Sequence of chain 1.D:
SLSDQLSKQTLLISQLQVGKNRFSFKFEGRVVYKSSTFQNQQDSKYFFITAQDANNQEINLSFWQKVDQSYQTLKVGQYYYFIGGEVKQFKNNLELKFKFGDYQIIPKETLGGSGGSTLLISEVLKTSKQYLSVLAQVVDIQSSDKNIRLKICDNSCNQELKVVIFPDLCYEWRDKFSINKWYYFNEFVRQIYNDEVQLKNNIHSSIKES

This protein binds this small molecule.
Small molecule (SMILES): Cc1cn([C@H]2C[C@H](O)[C@@H](CO[P](=O)(O)O[C@H]3C[C@H](n4cnc5c(=O)nc(N)[nH]c54)O[C@@H]3CO[P](=O)(O)O[C@H]3C[C@H](n4cnc5c(=O)nc(N)[nH]c54)O[C@@H]3CO[P](=O)(O)O[C@H]3C[C@H](n4cnc5c(=O)nc(N)[nH]c54)O[C@@H]3CO)O2)c(=O)[nH]c1=O

Binding-site contacts:
Ligand atom N2 contacts residue ASN61 of chain 1.D at 3.7 Å.
Ligand atom N1 contacts residue TRP65 of chain 1.D at 3.6 Å.
Ligand atom C2 contacts residue GLU96 of chain 1.D at 3.6 Å.
Ligand atom C7 contacts residue TYR47 of chain 1.D at 3.6 Å (hydrophobic).
Ligand atom N3 contacts residue PHE49 of chain 1.D at 3.5 Å.
Ligand atom O4' contacts residue PHE49 of chain 1.D at 3.7 Å.
Ligand atom C2 contacts residue TRP65 of chain 1.D at 3.8 Å (hydrophobic).
Ligand atom O6 contacts residue LYS98 of chain 1.D at 2.7 Å (salt-bridge).
Ligand atom C6 contacts residue PHE49 of chain 1.D at 3.3 Å (hydrophobic).
Ligand atom C4 contacts residue PHE49 of chain 1.D at 3.3 Å (hydrophobic).
Ligand atom C6 contacts residue LYS98 of chain 1.D at 3.4 Å.
Ligand atom N3 contacts residue TRP65 of chain 1.D at 3.5 Å.
Ligand atom C4' contacts residue TYR47 of chain 1.D at 3.4 Å (hydrophobic).
Ligand atom C2 contacts residue PHE49 of chain 1.D at 3.2 Å (hydrophobic).
Ligand atom O6 contacts residue LYS89 of chain 1.D at 2.9 Å (salt-bridge).
Ligand atom N3 contacts residue PHE91 of chain 1.D at 3.5 Å.
Ligand atom O4' contacts residue TRP65 of chain 1.D at 3.5 Å.
Ligand atom N2 contacts residue GLU96 of chain 1.D at 2.8 Å (salt-bridge).
Ligand atom N9 contacts residue TRP65 of chain 1.D at 3.4 Å.
Ligand atom C5 contacts residue PHE49 of chain 1.D at 3.4 Å (hydrophobic).
Ligand atom C1' contacts residue TRP65 of chain 1.D at 3.5 Å (hydrophobic).
Ligand atom O6 contacts residue LYS100 of chain 1.D at 3.5 Å.
Ligand atom C4 contacts residue TRP65 of chain 1.D at 3.4 Å (hydrophobic).
Ligand atom C2 contacts residue PHE91 of chain 1.D at 3.7 Å (hydrophobic).
Ligand atom C1' contacts residue PHE49 of chain 1.D at 3.7 Å (hydrophobic).
Ligand atom N2 contacts residue SER63 of chain 1.D at 3.5 Å (h-bond).
Ligand atom C6 contacts residue GLU96 of chain 1.D at 3.8 Å.
Ligand atom C2' contacts residue TRP65 of chain 1.D at 3.8 Å (hydrophobic).
Ligand atom N2 contacts residue PHE91 of chain 1.D at 3.4 Å.
Ligand atom N7 contacts residue LYS98 of chain 1.D at 3.1 Å (salt-bridge).
Ligand atom C5' contacts residue TYR47 of chain 1.D at 3.5 Å (hydrophobic).
Ligand atom N3 contacts residue ASN61 of chain 1.D at 3.2 Å (h-bond).
Ligand atom C5 contacts residue TRP65 of chain 1.D at 3.8 Å (hydrophobic).
Ligand atom C8 contacts residue TRP65 of chain 1.D at 3.8 Å (hydrophobic).
Ligand atom N1 contacts residue GLU96 of chain 1.D at 2.9 Å (salt-bridge).
Ligand atom O4 contacts residue ASN61 of chain 1.D at 3.3 Å (h-bond).
Ligand atom O5' contacts residue LYS100 of chain 1.D at 3.4 Å (salt-bridge).
Ligand atom O4 contacts residue PHE49 of chain 1.D at 3.6 Å.
Ligand atom O2 contacts residue PHE49 of chain 1.D at 3.4 Å.
Ligand atom N1 contacts residue PHE49 of chain 1.D at 3.2 Å.